Binding-site contacts:
Ligand atom CAM contacts residue ARG257 of chain 1.A at 3.5 Å.
Ligand atom CAM contacts residue ARG227 of chain 1.A at 3.5 Å.
Ligand atom CBC contacts residue TYR266 of chain 1.A at 3.3 Å (hydrophobic).
Ligand atom OBA contacts residue ARG227 of chain 1.A at 3.1 Å (salt-bridge).
Ligand atom OAZ contacts residue PHE221 of chain 1.A at 3.4 Å.
Ligand atom CAV contacts residue HIS263 of chain 1.A at 3.4 Å.
Ligand atom OBG contacts residue PRO259 of chain 1.A at 3.4 Å.
Ligand atom OBG contacts residue HIS260 of chain 1.A at 2.9 Å (h-bond).
Ligand atom NAE contacts residue ASP212 of chain 1.A at 3.0 Å (salt-bridge).
Ligand atom CAO contacts residue HIS263 of chain 1.A at 3.6 Å.
Ligand atom CAG contacts residue TYR208 of chain 1.A at 3.6 Å (hydrophobic).
Ligand atom CBJ contacts residue TYR5 of chain 1.A at 3.4 Å (hydrophobic).
Ligand atom CAS contacts residue TYR181 of chain 1.A at 3.4 Å (hydrophobic).
Ligand atom OBG contacts residue ARG257 of chain 1.A at 3.0 Å (salt-bridge).
Ligand atom NAE contacts residue ILE213 of chain 1.A at 3.5 Å.
Ligand atom OAZ contacts residue ARG227 of chain 1.A at 3.0 Å (salt-bridge).
Ligand atom CBJ contacts residue CYS262 of chain 1.A at 2.8 Å (hydrophobic).
Ligand atom CAF contacts residue HIS263 of chain 1.A at 3.3 Å.
Ligand atom CAS contacts residue TYR266 of chain 1.A at 3.1 Å (hydrophobic).
Ligand atom CAY contacts residue PRO214 of chain 1.A at 3.4 Å (hydrophobic).
Ligand atom CBD contacts residue CYS262 of chain 1.A at 3.2 Å (hydrophobic).
Ligand atom NAN contacts residue PRO214 of chain 1.A at 3.4 Å.
Ligand atom CAH contacts residue CYS262 of chain 1.A at 2.7 Å (hydrophobic).
Ligand atom NAE contacts residue HIS263 of chain 1.A at 3.3 Å (h-bond).
Ligand atom NAN contacts residue ASP212 of chain 1.A at 3.0 Å (salt-bridge).
Ligand atom CBB contacts residue HIS263 of chain 1.A at 3.6 Å.
Ligand atom CBL contacts residue ILE213 of chain 1.A at 3.4 Å (hydrophobic).
Ligand atom CAC contacts residue TYR5 of chain 1.A at 3.4 Å (hydrophobic).
Ligand atom NBP contacts residue ASP212 of chain 1.A at 3.1 Å (salt-bridge).
Ligand atom CAP contacts residue ILE213 of chain 1.A at 3.5 Å (hydrophobic).
Ligand atom CAH contacts residue TYR5 of chain 1.A at 3.2 Å (hydrophobic).
Ligand atom OAK contacts residue HIS309 of chain 1.A at 2.9 Å (h-bond).
Ligand atom CBN contacts residue CYS262 of chain 1.A at 3.2 Å (hydrophobic).
Ligand atom CBL contacts residue HIS263 of chain 1.A at 3.5 Å.
Ligand atom OBQ contacts residue TYR266 of chain 1.A at 3.2 Å.
Ligand atom CAC contacts residue CYS262 of chain 1.A at 1.7 Å (hydrophobic).
Ligand atom OBA contacts residue ARG257 of chain 1.A at 3.2 Å (salt-bridge).
Ligand atom OAK contacts residue VAL307 of chain 1.A at 3.5 Å.
Ligand atom OBF contacts residue VAL277 of chain 1.A at 3.4 Å.
Ligand atom CAL contacts residue ARG227 of chain 1.A at 3.6 Å.

Sequence of chain 1.A:
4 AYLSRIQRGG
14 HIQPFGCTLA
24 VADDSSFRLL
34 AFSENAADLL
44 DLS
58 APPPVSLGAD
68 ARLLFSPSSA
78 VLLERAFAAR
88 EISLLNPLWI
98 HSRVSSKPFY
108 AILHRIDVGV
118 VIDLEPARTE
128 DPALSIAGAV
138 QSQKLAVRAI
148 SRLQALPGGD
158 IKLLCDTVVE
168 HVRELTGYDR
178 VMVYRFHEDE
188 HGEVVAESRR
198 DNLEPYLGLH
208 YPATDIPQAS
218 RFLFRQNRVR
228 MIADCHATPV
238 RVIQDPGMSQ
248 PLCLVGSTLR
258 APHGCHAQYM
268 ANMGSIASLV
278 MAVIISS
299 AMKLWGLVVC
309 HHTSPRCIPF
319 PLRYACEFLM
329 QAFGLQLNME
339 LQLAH

This small molecule binds to this protein.
Small molecule (SMILES): C=CC1=C(C)/C(=C/C2=N/C(=C\c3[nH]c(/C=C4\NC(=O)[C@H](C)[C@H]4CC)c(C)c3CCC(=O)O)C(CCC(=O)O)=C2C)NC1=O